Sequence of chain 1.C:
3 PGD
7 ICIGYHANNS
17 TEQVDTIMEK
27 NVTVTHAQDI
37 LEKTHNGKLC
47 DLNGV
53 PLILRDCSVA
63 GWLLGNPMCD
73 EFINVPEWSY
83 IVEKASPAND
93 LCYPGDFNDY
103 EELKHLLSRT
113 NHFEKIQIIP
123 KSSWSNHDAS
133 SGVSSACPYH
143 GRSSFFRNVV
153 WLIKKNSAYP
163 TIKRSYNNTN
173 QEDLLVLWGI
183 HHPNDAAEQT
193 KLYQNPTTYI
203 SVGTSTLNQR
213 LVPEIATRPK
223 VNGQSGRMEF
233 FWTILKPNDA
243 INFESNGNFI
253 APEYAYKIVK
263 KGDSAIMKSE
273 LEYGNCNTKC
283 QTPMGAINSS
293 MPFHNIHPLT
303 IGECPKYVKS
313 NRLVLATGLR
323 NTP

Binding-site contacts:
Ligand atom C1 contacts residue ASN240 of chain 1.E at 3.6 Å.
Ligand atom N2 contacts residue ASN169 of chain 1.E at 2.8 Å (h-bond).
Ligand atom O7 contacts residue ASN169 of chain 1.E at 3.4 Å (h-bond).
Ligand atom C7 contacts residue ASN169 of chain 1.E at 3.3 Å.
Ligand atom C8 contacts residue ASN240 of chain 1.E at 3.9 Å.
Ligand atom N2 contacts residue ASN240 of chain 1.E at 3.0 Å (h-bond).
Ligand atom O5 contacts residue ASN169 of chain 1.E at 2.4 Å (h-bond).
Ligand atom C3 contacts residue ASN240 of chain 1.E at 3.7 Å.
Ligand atom C8 contacts residue ALA242 of chain 1.E at 3.5 Å (hydrophobic).
Ligand atom C7 contacts residue ALA242 of chain 1.E at 3.9 Å (hydrophobic).
Ligand atom C3 contacts residue ASN169 of chain 1.E at 3.8 Å.
Ligand atom C2 contacts residue ASN169 of chain 1.E at 2.4 Å.
Ligand atom C2 contacts residue ASN240 of chain 1.E at 3.6 Å.
Ligand atom C8 contacts residue ASN169 of chain 1.E at 4.3 Å.
Ligand atom C8 contacts residue ASP241 of chain 1.E at 3.9 Å.
Ligand atom C5 contacts residue ASN169 of chain 1.E at 3.8 Å.
Ligand atom C8 contacts residue PRO221 of chain 1.C at 4.3 Å (hydrophobic).
Ligand atom C7 contacts residue ASN240 of chain 1.E at 4.0 Å.
Ligand atom O7 contacts residue ASN240 of chain 1.E at 4.5 Å.
Ligand atom C1 contacts residue ASN169 of chain 1.E at 1.5 Å.
Ligand atom O3 contacts residue ASN240 of chain 1.E at 4.1 Å.
Ligand atom C4 contacts residue ASN169 of chain 1.E at 4.3 Å.
Ligand atom O7 contacts residue ALA242 of chain 1.E at 4.1 Å.

Sequence of chain 1.E:
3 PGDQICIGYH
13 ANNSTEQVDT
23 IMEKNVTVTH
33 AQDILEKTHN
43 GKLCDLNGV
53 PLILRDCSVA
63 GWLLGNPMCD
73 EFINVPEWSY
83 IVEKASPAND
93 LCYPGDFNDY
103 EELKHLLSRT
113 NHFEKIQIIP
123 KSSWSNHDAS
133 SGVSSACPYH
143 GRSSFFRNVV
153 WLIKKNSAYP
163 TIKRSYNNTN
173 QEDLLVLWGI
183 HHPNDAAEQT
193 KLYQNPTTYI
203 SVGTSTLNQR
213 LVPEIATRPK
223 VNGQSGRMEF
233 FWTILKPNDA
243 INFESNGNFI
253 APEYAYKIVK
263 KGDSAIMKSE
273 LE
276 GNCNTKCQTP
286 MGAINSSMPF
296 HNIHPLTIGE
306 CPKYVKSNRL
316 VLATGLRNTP

This protein binds this small molecule.
Small molecule (SMILES): CC(=O)N[C@H]1[C@H](O[C@H]2[C@H](O)[C@@H](NC(C)=O)CO[C@@H]2CO)O[C@H](CO)[C@@H](O)[C@@H]1O